The protein below binds the small molecule below.
Small molecule (SMILES): CC(=O)N[C@@H]1[C@@H](O)[C@H](O)[C@@H](CO)O[C@H]1O

Sequence of chain 48.B:
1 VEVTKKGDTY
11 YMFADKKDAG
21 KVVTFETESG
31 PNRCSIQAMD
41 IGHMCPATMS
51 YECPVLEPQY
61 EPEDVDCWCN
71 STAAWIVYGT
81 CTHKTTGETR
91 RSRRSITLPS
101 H

Binding-site contacts:
Ligand atom O5 contacts residue ARG33 of chain 48.B at 4.3 Å.
Ligand atom O7 contacts residue ASN70 of chain 48.B at 3.5 Å (h-bond).
Ligand atom C2 contacts residue ASN70 of chain 48.B at 2.5 Å.
Ligand atom O3 contacts residue PRO31 of chain 48.B at 4.2 Å.
Ligand atom C6 contacts residue ARG33 of chain 48.B at 3.7 Å.
Ligand atom C3 contacts residue PRO31 of chain 48.B at 4.1 Å (hydrophobic).
Ligand atom C3 contacts residue ASN70 of chain 48.B at 3.8 Å.
Ligand atom O6 contacts residue ARG33 of chain 48.B at 3.0 Å (salt-bridge).
Ligand atom C5 contacts residue ASN70 of chain 48.B at 3.7 Å.
Ligand atom O7 contacts residue SER71 of chain 48.B at 4.4 Å.
Ligand atom C4 contacts residue ASN70 of chain 48.B at 4.2 Å.
Ligand atom O5 contacts residue ASN70 of chain 48.B at 2.4 Å (h-bond).
Ligand atom C5 contacts residue ARG33 of chain 48.B at 3.9 Å.
Ligand atom N2 contacts residue ASN70 of chain 48.B at 2.9 Å (h-bond).
Ligand atom C7 contacts residue ASN70 of chain 48.B at 3.4 Å.
Ligand atom C8 contacts residue ASN70 of chain 48.B at 3.9 Å.
Ligand atom C1 contacts residue ARG33 of chain 48.B at 4.1 Å.
Ligand atom N2 contacts residue ASN32 of chain 48.B at 4.2 Å.
Ligand atom N2 contacts residue PRO31 of chain 48.B at 2.8 Å (h-bond).
Ligand atom O7 contacts residue PRO31 of chain 48.B at 3.0 Å (h-bond).
Ligand atom C2 contacts residue PRO31 of chain 48.B at 4.0 Å (hydrophobic).
Ligand atom C7 contacts residue PRO31 of chain 48.B at 3.2 Å (hydrophobic).
Ligand atom C1 contacts residue ASN70 of chain 48.B at 1.4 Å.